Sequence of chain 2.A:
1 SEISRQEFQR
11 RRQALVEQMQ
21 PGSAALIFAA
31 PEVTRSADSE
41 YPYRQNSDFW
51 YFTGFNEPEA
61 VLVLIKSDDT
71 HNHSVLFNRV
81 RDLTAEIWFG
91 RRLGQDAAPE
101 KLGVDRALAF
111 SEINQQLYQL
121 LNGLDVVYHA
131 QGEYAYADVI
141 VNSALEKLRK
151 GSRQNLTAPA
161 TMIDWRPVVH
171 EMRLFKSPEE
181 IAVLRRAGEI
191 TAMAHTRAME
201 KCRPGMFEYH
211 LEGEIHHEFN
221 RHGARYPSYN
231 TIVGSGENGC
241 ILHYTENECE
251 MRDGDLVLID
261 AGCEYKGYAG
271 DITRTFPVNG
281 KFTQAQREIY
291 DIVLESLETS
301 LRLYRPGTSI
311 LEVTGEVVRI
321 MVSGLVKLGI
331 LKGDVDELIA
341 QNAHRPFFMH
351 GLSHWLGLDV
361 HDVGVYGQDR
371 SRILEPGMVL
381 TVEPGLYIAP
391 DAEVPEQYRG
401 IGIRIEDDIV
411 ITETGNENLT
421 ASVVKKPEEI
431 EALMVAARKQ

Sequence of chain 3.A:
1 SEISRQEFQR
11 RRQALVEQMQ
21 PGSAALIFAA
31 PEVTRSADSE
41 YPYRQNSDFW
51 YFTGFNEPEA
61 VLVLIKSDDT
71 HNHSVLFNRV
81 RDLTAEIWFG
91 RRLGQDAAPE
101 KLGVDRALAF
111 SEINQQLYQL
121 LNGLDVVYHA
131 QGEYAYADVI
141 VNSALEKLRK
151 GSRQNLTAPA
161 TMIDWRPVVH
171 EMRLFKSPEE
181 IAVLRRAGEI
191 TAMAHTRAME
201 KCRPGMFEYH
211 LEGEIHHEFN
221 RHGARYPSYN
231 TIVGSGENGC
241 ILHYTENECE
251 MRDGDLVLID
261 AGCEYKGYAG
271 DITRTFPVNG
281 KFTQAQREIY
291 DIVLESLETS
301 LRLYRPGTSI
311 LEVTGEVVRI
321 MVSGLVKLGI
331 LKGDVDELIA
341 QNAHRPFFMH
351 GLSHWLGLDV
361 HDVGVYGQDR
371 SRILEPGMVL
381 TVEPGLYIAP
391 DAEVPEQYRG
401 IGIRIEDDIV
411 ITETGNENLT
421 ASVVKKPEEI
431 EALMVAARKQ

Binding-site contacts:
Ligand atom O2 contacts residue GLU383 of chain 2.A at 3.0 Å (salt-bridge).
Ligand atom C8 contacts residue HIS243 of chain 2.A at 3.7 Å.
Ligand atom N contacts residue ASP260 of chain 2.A at 3.3 Å (salt-bridge).
Ligand atom O contacts residue MN1 of chain 2.C at 3.6 Å.
Ligand atom CA contacts residue MN1 of chain 2.C at 3.4 Å.
Ligand atom CG contacts residue HIS350 of chain 2.A at 3.7 Å.
Ligand atom N contacts residue HIS361 of chain 2.A at 3.1 Å.
Ligand atom O2 contacts residue GLU406 of chain 2.A at 3.0 Å (salt-bridge).
Ligand atom C11 contacts residue HIS361 of chain 2.A at 3.6 Å.
Ligand atom CA contacts residue HIS361 of chain 2.A at 3.6 Å.
Ligand atom O contacts residue HIS243 of chain 2.A at 2.9 Å (h-bond).
Ligand atom C6 contacts residue HIS243 of chain 2.A at 3.3 Å.
Ligand atom O contacts residue TRP88 of chain 3.A at 3.0 Å.
Ligand atom C contacts residue HIS361 of chain 2.A at 3.7 Å.
Ligand atom O contacts residue HIS354 of chain 2.A at 3.6 Å (h-bond).
Ligand atom N contacts residue ASP271 of chain 2.A at 3.4 Å (salt-bridge).
Ligand atom N contacts residue TYR229 of chain 2.A at 3.0 Å.
Ligand atom CB contacts residue HIS350 of chain 2.A at 3.7 Å.
Ligand atom CA contacts residue MN1 of chain 2.D at 2.7 Å.
Ligand atom CD contacts residue ARG404 of chain 2.A at 3.4 Å.
Ligand atom CB contacts residue ASP260 of chain 2.A at 3.7 Å.
Ligand atom O2 contacts residue MN1 of chain 2.D at 1.9 Å.
Ligand atom O2 contacts residue ASP260 of chain 2.A at 3.3 Å (salt-bridge).
Ligand atom CB contacts residue MN1 of chain 2.D at 3.2 Å.
Ligand atom N contacts residue MN1 of chain 2.D at 2.6 Å.
Ligand atom N contacts residue ASP38 of chain 3.A at 3.0 Å (salt-bridge).
Ligand atom CG contacts residue ARG404 of chain 2.A at 3.5 Å.
Ligand atom O2 contacts residue MN1 of chain 2.C at 2.2 Å.
Ligand atom CD contacts residue GLU383 of chain 2.A at 3.6 Å.
Ligand atom CB contacts residue HIS243 of chain 2.A at 3.7 Å.
Ligand atom O contacts residue HIS361 of chain 2.A at 2.6 Å (h-bond).
Ligand atom O2 contacts residue ASP271 of chain 2.A at 3.1 Å (salt-bridge).
Ligand atom C11 contacts residue VAL360 of chain 2.A at 3.7 Å (hydrophobic).
Ligand atom C contacts residue MN1 of chain 2.C at 3.7 Å.
Ligand atom CA contacts residue ASP260 of chain 2.A at 3.1 Å.
Ligand atom N contacts residue GLU383 of chain 2.A at 3.3 Å (salt-bridge).
Ligand atom CA contacts residue GLU383 of chain 2.A at 3.6 Å.
Ligand atom C contacts residue GLU383 of chain 2.A at 3.4 Å.
Ligand atom C12 contacts residue HIS361 of chain 2.A at 3.2 Å.
Ligand atom C7 contacts residue HIS243 of chain 2.A at 3.6 Å.

The small molecule below binds the protein below.
Small molecule (SMILES): C[C@H](NC(=O)[C@@H]1CCCN1C(=O)[C@@H]1CCCN1C(=O)[C@@H](O)[C@H](N)Cc1ccccc1)C(N)=O